Sequence of chain 1.C:
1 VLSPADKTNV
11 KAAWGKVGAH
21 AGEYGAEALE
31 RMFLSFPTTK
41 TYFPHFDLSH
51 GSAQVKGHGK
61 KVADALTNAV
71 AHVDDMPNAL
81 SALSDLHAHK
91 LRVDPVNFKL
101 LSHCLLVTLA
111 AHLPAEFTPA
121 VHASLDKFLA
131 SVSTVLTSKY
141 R

Binding-site contacts:
Ligand atom O1 contacts residue HEM1 of chain 1.P at 3.6 Å (h-bond).
Ligand atom O2 contacts residue PHE46 of chain 1.C at 3.9 Å.
Ligand atom O1 contacts residue HIS45 of chain 1.C at 4.4 Å.
Ligand atom C1 contacts residue HIS45 of chain 1.C at 4.1 Å.
Ligand atom C3 contacts residue HEM1 of chain 1.P at 3.8 Å.
Ligand atom C1 contacts residue HEM1 of chain 1.P at 4.4 Å.
Ligand atom C2 contacts residue HEM1 of chain 1.P at 3.8 Å.
Ligand atom O2 contacts residue HEM1 of chain 1.P at 3.0 Å (h-bond).
Ligand atom O3 contacts residue HEM1 of chain 1.P at 3.1 Å (h-bond).

This small molecule binds to this protein.
Small molecule (SMILES): OC[C@H]1O[C@H](O)[C@H](O)[C@@H](O)[C@@H]1O